Sequence of chain 1.A:
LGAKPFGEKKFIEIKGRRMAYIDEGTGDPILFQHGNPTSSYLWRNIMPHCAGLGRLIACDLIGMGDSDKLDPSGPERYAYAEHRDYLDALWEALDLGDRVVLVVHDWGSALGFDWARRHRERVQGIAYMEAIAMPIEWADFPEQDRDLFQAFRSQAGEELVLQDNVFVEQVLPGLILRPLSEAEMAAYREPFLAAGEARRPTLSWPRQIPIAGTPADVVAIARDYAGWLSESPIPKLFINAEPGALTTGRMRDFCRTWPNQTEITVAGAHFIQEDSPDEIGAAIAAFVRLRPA

Binding-site contacts:
Ligand atom C4 contacts residue PRO237 of chain 1.A at 4.3 Å (hydrophobic).
Ligand atom C4 contacts residue LEU293 of chain 1.A at 4.3 Å (hydrophobic).
Ligand atom OH contacts residue THR264 of chain 1.A at 3.4 Å (h-bond).
Ligand atom C4 contacts residue PHE289 of chain 1.A at 3.6 Å (hydrophobic).
Ligand atom C3 contacts residue ARG292 of chain 1.A at 3.8 Å.
Ligand atom C2 contacts residue LEU293 of chain 1.A at 3.9 Å (hydrophobic).
Ligand atom C2 contacts residue PRO237 of chain 1.A at 4.1 Å (hydrophobic).
Ligand atom C4 contacts residue ARG292 of chain 1.A at 3.6 Å.
Ligand atom OH contacts residue ARG292 of chain 1.A at 2.9 Å (salt-bridge).
Ligand atom OH contacts residue PHE289 of chain 1.A at 3.5 Å.

A protein and the small-molecule ligand that binds it are described below.
Small molecule (SMILES): CCCCO